Binding-site contacts:
Ligand atom C2 contacts residue GLU54 of chain 1.B at 4.0 Å.
Ligand atom C3 contacts residue GLU54 of chain 1.B at 3.8 Å.
Ligand atom O6 contacts residue GLY15 of chain 1.B at 3.9 Å.
Ligand atom C1 contacts residue ASP49 of chain 1.B at 3.8 Å.
Ligand atom C6 contacts residue GLY15 of chain 1.B at 4.0 Å.
Ligand atom O5 contacts residue ASN53 of chain 1.B at 2.4 Å (h-bond).
Ligand atom N2 contacts residue GLU54 of chain 1.B at 3.2 Å (salt-bridge).
Ligand atom C6 contacts residue TYR16 of chain 1.B at 3.7 Å (hydrophobic).
Ligand atom N2 contacts residue ASP49 of chain 1.B at 4.3 Å.
Ligand atom C1 contacts residue GLU54 of chain 1.B at 3.8 Å.
Ligand atom N2 contacts residue ASN53 of chain 1.B at 2.8 Å (h-bond).
Ligand atom O7 contacts residue ASP48 of chain 1.B at 4.5 Å.
Ligand atom O7 contacts residue GLU54 of chain 1.B at 4.1 Å.
Ligand atom O6 contacts residue TYR16 of chain 1.B at 3.0 Å (h-bond).
Ligand atom C2 contacts residue ASN53 of chain 1.B at 2.4 Å.
Ligand atom O7 contacts residue ASP49 of chain 1.B at 3.3 Å.
Ligand atom C7 contacts residue ASP49 of chain 1.B at 4.2 Å.
Ligand atom C3 contacts residue ASN53 of chain 1.B at 3.7 Å.
Ligand atom O7 contacts residue ASN53 of chain 1.B at 3.8 Å.
Ligand atom C5 contacts residue ASN53 of chain 1.B at 3.7 Å.
Ligand atom C8 contacts residue GLU54 of chain 1.B at 4.2 Å.
Ligand atom O5 contacts residue ASP49 of chain 1.B at 4.1 Å.
Ligand atom C7 contacts residue TYR52 of chain 1.B at 4.5 Å (hydrophobic).
Ligand atom C1 contacts residue ASN53 of chain 1.B at 1.4 Å.
Ligand atom O5 contacts residue TYR16 of chain 1.B at 3.9 Å.
Ligand atom C7 contacts residue ASN53 of chain 1.B at 3.5 Å.
Ligand atom C2 contacts residue ASP49 of chain 1.B at 4.0 Å.
Ligand atom C4 contacts residue ASN53 of chain 1.B at 4.2 Å.
Ligand atom C7 contacts residue GLU54 of chain 1.B at 4.2 Å.
Ligand atom C8 contacts residue TYR52 of chain 1.B at 3.7 Å (hydrophobic).

A small-molecule ligand and the protein it binds are described below.
Small molecule (SMILES): CC(=O)N[C@H]1[C@H](O[C@H]2[C@H](O)[C@@H](NC(C)=O)CO[C@@H]2CO)O[C@H](CO)[C@@H](O)[C@@H]1O

Sequence of chain 1.B:
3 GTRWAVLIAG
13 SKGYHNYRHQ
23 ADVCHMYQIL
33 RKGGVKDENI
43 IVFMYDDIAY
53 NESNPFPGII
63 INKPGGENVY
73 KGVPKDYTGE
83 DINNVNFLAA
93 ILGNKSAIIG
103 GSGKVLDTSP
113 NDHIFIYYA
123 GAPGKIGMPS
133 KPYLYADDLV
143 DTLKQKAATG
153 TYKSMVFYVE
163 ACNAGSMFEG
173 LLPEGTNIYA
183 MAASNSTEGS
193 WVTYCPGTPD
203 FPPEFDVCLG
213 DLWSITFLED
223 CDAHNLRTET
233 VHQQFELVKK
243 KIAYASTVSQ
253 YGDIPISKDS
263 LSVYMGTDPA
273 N